Binding-site contacts:
Ligand atom O7 contacts residue PHE486 of chain 1.C at 3.2 Å.
Ligand atom C2 contacts residue ASN48 of chain 1.D at 2.5 Å.
Ligand atom O3 contacts residue ASN487 of chain 1.C at 3.7 Å.
Ligand atom O6 contacts residue SER477 of chain 1.C at 3.4 Å (h-bond).
Ligand atom C5 contacts residue GLN474 of chain 1.C at 3.6 Å.
Ligand atom O5 contacts residue ASN48 of chain 1.D at 2.4 Å (h-bond).
Ligand atom C7 contacts residue HIS113 of chain 1.D at 3.8 Å.
Ligand atom C3 contacts residue ASN48 of chain 1.D at 3.8 Å.
Ligand atom O6 contacts residue ARG65 of chain 1.D at 3.4 Å (salt-bridge).
Ligand atom O6 contacts residue ASN73 of chain 1.D at 2.9 Å (h-bond).
Ligand atom O4 contacts residue ASN487 of chain 1.C at 3.1 Å (h-bond).
Ligand atom C1 contacts residue ASN48 of chain 1.D at 1.4 Å.
Ligand atom O7 contacts residue HIS113 of chain 1.D at 3.3 Å (h-bond).
Ligand atom O3 contacts residue GLY476 of chain 1.C at 3.5 Å.
Ligand atom O4 contacts residue GLN474 of chain 1.C at 3.7 Å.
Ligand atom C6 contacts residue TYR67 of chain 1.D at 3.4 Å (hydrophobic).
Ligand atom C7 contacts residue ASN48 of chain 1.D at 3.2 Å.
Ligand atom O6 contacts residue TYR67 of chain 1.D at 3.7 Å.
Ligand atom O5 contacts residue ARG65 of chain 1.D at 3.6 Å.
Ligand atom C5 contacts residue ASN48 of chain 1.D at 3.7 Å.
Ligand atom C3 contacts residue ASN487 of chain 1.C at 3.6 Å.
Ligand atom C8 contacts residue CYS114 of chain 1.D at 3.4 Å (hydrophobic).
Ligand atom O7 contacts residue ASN487 of chain 1.C at 3.2 Å (h-bond).
Ligand atom C1 contacts residue SER115 of chain 1.D at 3.6 Å.
Ligand atom C3 contacts residue SER477 of chain 1.C at 3.8 Å.
Ligand atom O3 contacts residue SER477 of chain 1.C at 2.6 Å (h-bond).
Ligand atom C8 contacts residue HIS113 of chain 1.D at 3.6 Å.
Ligand atom O6 contacts residue ALA475 of chain 1.C at 3.2 Å (h-bond).
Ligand atom C6 contacts residue GLN474 of chain 1.C at 3.8 Å.
Ligand atom O7 contacts residue ARG65 of chain 1.D at 3.2 Å (salt-bridge).
Ligand atom O7 contacts residue SER477 of chain 1.C at 3.4 Å (h-bond).
Ligand atom N2 contacts residue ASN48 of chain 1.D at 2.8 Å (h-bond).
Ligand atom N2 contacts residue SER115 of chain 1.D at 3.2 Å.
Ligand atom C5 contacts residue PHE486 of chain 1.C at 3.4 Å (hydrophobic).
Ligand atom C6 contacts residue ASN73 of chain 1.D at 3.9 Å.
Ligand atom O7 contacts residue ASN48 of chain 1.D at 3.3 Å (h-bond).
Ligand atom C4 contacts residue ALA475 of chain 1.C at 3.6 Å (hydrophobic).
Ligand atom C2 contacts residue GLY476 of chain 1.C at 3.6 Å.
Ligand atom O7 contacts residue GLY476 of chain 1.C at 3.7 Å.
Ligand atom C7 contacts residue SER477 of chain 1.C at 3.8 Å.

A protein and the small-molecule ligand that binds it are described below.
Small molecule (SMILES): CC(=O)N[C@H]1[C@H](O[C@H]2[C@H](O)[C@@H](NC(C)=O)CO[C@@H]2CO)O[C@H](CO)[C@@H](O[C@@H]2O[C@H](CO[C@H]3O[C@H](CO)[C@@H](O)[C@H](O)[C@@H]3O)[C@@H](O)[C@H](O[C@H]3O[C@H](CO)[C@@H](O)[C@H](O)[C@@H]3O)[C@@H]2O)[C@@H]1O

Sequence of chain 1.C:
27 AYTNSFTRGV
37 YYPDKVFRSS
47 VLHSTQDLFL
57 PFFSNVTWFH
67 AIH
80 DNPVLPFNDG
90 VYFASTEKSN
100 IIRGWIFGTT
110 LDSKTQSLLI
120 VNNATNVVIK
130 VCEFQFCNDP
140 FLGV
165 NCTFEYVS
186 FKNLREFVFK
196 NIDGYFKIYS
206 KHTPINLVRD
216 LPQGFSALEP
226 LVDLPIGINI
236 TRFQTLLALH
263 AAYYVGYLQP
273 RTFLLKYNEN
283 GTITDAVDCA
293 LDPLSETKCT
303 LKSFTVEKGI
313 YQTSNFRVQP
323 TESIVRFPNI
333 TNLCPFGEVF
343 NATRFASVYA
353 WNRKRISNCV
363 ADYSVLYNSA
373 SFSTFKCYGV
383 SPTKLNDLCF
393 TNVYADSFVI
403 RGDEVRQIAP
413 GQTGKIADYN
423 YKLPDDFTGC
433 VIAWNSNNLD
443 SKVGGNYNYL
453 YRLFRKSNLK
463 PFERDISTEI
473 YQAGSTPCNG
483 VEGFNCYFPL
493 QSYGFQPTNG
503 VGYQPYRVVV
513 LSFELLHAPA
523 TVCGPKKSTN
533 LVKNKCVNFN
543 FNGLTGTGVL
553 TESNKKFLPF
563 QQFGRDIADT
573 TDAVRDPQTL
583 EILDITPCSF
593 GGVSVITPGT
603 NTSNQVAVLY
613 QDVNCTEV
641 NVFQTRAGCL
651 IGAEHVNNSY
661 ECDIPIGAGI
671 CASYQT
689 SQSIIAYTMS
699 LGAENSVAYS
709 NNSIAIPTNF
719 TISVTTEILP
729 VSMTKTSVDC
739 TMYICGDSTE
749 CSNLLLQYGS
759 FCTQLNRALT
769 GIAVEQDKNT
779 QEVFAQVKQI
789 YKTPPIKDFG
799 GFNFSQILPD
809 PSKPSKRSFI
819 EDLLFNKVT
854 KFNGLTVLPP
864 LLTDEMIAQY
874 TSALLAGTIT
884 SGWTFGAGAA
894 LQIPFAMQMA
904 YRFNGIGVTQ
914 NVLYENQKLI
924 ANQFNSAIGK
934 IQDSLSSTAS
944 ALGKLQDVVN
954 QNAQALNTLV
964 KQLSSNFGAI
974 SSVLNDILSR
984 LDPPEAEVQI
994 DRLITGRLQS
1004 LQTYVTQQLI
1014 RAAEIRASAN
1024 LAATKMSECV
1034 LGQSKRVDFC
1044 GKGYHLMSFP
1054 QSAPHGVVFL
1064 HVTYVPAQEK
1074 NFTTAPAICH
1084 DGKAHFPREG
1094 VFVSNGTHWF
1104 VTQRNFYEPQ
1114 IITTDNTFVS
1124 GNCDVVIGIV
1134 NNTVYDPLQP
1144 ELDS

Sequence of chain 1.D:
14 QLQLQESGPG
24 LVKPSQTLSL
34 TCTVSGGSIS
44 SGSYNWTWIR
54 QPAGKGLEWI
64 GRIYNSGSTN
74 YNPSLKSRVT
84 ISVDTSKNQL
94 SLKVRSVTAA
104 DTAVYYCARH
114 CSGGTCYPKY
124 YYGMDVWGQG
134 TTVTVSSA